Sequence of chain 1.B:
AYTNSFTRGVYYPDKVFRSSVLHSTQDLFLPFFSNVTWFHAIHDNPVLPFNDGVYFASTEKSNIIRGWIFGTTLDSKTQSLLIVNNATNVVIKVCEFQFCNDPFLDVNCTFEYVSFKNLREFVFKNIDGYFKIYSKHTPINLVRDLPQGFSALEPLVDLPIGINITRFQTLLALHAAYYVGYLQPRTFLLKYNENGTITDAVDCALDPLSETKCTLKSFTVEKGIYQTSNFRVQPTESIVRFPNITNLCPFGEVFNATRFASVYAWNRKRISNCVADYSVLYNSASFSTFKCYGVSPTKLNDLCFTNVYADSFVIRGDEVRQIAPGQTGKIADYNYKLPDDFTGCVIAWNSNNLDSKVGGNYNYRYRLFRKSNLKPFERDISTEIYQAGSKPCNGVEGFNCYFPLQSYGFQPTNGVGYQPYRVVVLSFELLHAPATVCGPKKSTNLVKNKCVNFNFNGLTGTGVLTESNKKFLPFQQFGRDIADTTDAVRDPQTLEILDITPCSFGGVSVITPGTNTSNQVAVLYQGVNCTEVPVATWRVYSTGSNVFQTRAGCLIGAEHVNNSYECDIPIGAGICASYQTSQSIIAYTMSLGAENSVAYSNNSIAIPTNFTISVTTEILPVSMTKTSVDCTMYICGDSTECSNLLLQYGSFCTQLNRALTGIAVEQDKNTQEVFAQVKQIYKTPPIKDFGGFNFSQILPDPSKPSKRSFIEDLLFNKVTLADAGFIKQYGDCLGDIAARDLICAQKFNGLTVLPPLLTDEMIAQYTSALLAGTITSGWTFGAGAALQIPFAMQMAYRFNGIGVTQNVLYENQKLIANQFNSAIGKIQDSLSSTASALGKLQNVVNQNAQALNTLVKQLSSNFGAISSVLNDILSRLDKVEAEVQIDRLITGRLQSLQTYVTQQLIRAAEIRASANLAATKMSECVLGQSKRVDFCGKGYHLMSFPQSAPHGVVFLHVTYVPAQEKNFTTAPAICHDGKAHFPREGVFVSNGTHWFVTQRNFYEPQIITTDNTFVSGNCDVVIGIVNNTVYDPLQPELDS

Binding-site contacts:
Ligand atom C5 contacts residue GLN578 of chain 1.B at 3.5 Å.
Ligand atom O6 contacts residue THR579 of chain 1.B at 2.8 Å (h-bond).
Ligand atom N2 contacts residue ASN329 of chain 1.B at 3.0 Å (h-bond).
Ligand atom C6 contacts residue THR579 of chain 1.B at 3.4 Å.
Ligand atom C4 contacts residue ASN329 of chain 1.B at 4.2 Å.
Ligand atom O5 contacts residue GLN578 of chain 1.B at 3.8 Å.
Ligand atom O6 contacts residue GLN578 of chain 1.B at 3.1 Å.
Ligand atom O5 contacts residue ASN329 of chain 1.B at 2.3 Å (h-bond).
Ligand atom C6 contacts residue GLN578 of chain 1.B at 3.6 Å.
Ligand atom C5 contacts residue ASN329 of chain 1.B at 3.7 Å.
Ligand atom C8 contacts residue ASN329 of chain 1.B at 4.0 Å.
Ligand atom O7 contacts residue ASN329 of chain 1.B at 4.3 Å.
Ligand atom C1 contacts residue ASN329 of chain 1.B at 1.4 Å.
Ligand atom C3 contacts residue ASN329 of chain 1.B at 3.8 Å.
Ligand atom C2 contacts residue ASN329 of chain 1.B at 2.5 Å.
Ligand atom C7 contacts residue ASN329 of chain 1.B at 3.8 Å.

A protein and the small-molecule ligand that binds it are described below.
Small molecule (SMILES): CC(=O)N[C@@H]1[C@@H](O)[C@H](O)[C@@H](CO)O[C@H]1O